Sequence of chain 1.A:
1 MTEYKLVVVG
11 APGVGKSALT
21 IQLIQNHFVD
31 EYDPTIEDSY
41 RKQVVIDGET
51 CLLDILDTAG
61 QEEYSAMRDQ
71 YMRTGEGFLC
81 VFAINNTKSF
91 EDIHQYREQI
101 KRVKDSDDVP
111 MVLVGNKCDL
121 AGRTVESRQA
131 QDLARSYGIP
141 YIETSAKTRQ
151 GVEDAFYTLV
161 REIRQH

The protein below binds the small molecule below.
Small molecule (SMILES): Nc1nc2c(ncn2[C@@H]2O[C@H](CO[P](=O)(O)O[P](=O)(O)CP(=O)(O)O)[C@@H](O)[C@H]2O)c(=O)[nH]1

Binding-site contacts:
Ligand atom N2 contacts residue ASP119 of chain 1.A at 3.0 Å (salt-bridge).
Ligand atom O1B contacts residue GLY15 of chain 1.A at 3.0 Å (h-bond).
Ligand atom O1A contacts residue GLY15 of chain 1.A at 3.5 Å.
Ligand atom O6 contacts residue ASN116 of chain 1.A at 3.4 Å (h-bond).
Ligand atom O3' contacts residue ASP30 of chain 1.A at 3.4 Å (salt-bridge).
Ligand atom O6 contacts residue ASP119 of chain 1.A at 3.4 Å (salt-bridge).
Ligand atom O1B contacts residue GLY13 of chain 1.A at 3.3 Å (h-bond).
Ligand atom N1 contacts residue ASP119 of chain 1.A at 3.0 Å (salt-bridge).
Ligand atom O1A contacts residue ALA18 of chain 1.A at 2.7 Å (h-bond).
Ligand atom N7 contacts residue ALA18 of chain 1.A at 3.6 Å.
Ligand atom O3G contacts residue GLY13 of chain 1.A at 3.5 Å (h-bond).
Ligand atom O3A contacts residue GLY15 of chain 1.A at 3.2 Å (h-bond).
Ligand atom O2' contacts residue VAL29 of chain 1.A at 2.6 Å (h-bond).
Ligand atom O1A contacts residue SER17 of chain 1.A at 3.4 Å.
Ligand atom O2G contacts residue THR35 of chain 1.A at 3.2 Å (h-bond).
Ligand atom C2' contacts residue VAL29 of chain 1.A at 3.5 Å (hydrophobic).
Ligand atom O1B contacts residue LYS16 of chain 1.A at 2.8 Å (salt-bridge).
Ligand atom C6 contacts residue LYS117 of chain 1.A at 3.6 Å.
Ligand atom O2G contacts residue MG1 of chain 1.B at 2.2 Å.
Ligand atom O3G contacts residue PRO12 of chain 1.A at 3.3 Å.
Ligand atom PG contacts residue MG1 of chain 1.B at 3.2 Å.
Ligand atom C8 contacts residue ALA18 of chain 1.A at 3.6 Å (hydrophobic).
Ligand atom O4' contacts residue LYS117 of chain 1.A at 3.1 Å (salt-bridge).
Ligand atom N9 contacts residue LYS117 of chain 1.A at 3.6 Å.
Ligand atom C3B contacts residue GLY13 of chain 1.A at 3.4 Å.
Ligand atom O6 contacts residue SER145 of chain 1.A at 3.5 Å.
Ligand atom O2' contacts residue PHE28 of chain 1.A at 3.1 Å.
Ligand atom O1B contacts residue VAL14 of chain 1.A at 3.2 Å (h-bond).
Ligand atom O2B contacts residue SER17 of chain 1.A at 3.0 Å (h-bond).
Ligand atom O6 contacts residue LYS117 of chain 1.A at 3.3 Å.
Ligand atom O6 contacts residue LYS147 of chain 1.A at 3.6 Å (salt-bridge).
Ligand atom O2B contacts residue LYS16 of chain 1.A at 3.4 Å (salt-bridge).
Ligand atom O6 contacts residue ALA146 of chain 1.A at 2.8 Å (h-bond).
Ligand atom C3B contacts residue MG1 of chain 1.B at 3.3 Å.
Ligand atom O2' contacts residue ASP30 of chain 1.A at 3.2 Å.
Ligand atom O1G contacts residue PRO34 of chain 1.A at 3.5 Å.
Ligand atom O2B contacts residue MG1 of chain 1.B at 2.2 Å.
Ligand atom N7 contacts residue ASN116 of chain 1.A at 3.3 Å (h-bond).
Ligand atom PB contacts residue MG1 of chain 1.B at 3.2 Å.
Ligand atom O3G contacts residue LYS16 of chain 1.A at 2.8 Å (salt-bridge).